Binding-site contacts:
Ligand atom C8 contacts residue SER214 of chain 1.A at 3.6 Å.
Ligand atom C2 contacts residue LEU189 of chain 1.A at 3.6 Å (hydrophobic).
Ligand atom N2 contacts residue CYS212 of chain 1.A at 3.5 Å (h-bond).
Ligand atom C1 contacts residue LYS188 of chain 1.A at 3.9 Å.
Ligand atom C6 contacts residue SER214 of chain 1.A at 3.4 Å.
Ligand atom C8 contacts residue LEU217 of chain 1.A at 4.1 Å (hydrophobic).
Ligand atom C4 contacts residue VAL194 of chain 1.A at 4.2 Å (hydrophobic).
Ligand atom C5 contacts residue CYS212 of chain 1.A at 4.2 Å (hydrophobic).
Ligand atom C13 contacts residue LEU217 of chain 1.A at 4.0 Å (hydrophobic).
Ligand atom C6 contacts residue CYS212 of chain 1.A at 4.2 Å (hydrophobic).
Ligand atom C11 contacts residue ALA229 of chain 1.A at 4.0 Å (hydrophobic).
Ligand atom C4 contacts residue CYS212 of chain 1.A at 4.1 Å (hydrophobic).
Ligand atom C12 contacts residue SER214 of chain 1.A at 4.0 Å.
Ligand atom C2 contacts residue LYS187 of chain 1.A at 3.9 Å.
Ligand atom C4 contacts residue SER190 of chain 1.A at 3.8 Å.
Ligand atom C12 contacts residue ALA229 of chain 1.A at 3.9 Å (hydrophobic).
Ligand atom C1 contacts residue LYS187 of chain 1.A at 3.9 Å.
Ligand atom C10 contacts residue ARG227 of chain 1.A at 4.0 Å.
Ligand atom C13 contacts residue ARG227 of chain 1.A at 4.0 Å.
Ligand atom C13 contacts residue SER214 of chain 1.A at 3.7 Å.
Ligand atom F1 contacts residue SER214 of chain 1.A at 4.1 Å.
Ligand atom C9 contacts residue ARG227 of chain 1.A at 3.7 Å.
Ligand atom N2 contacts residue LEU217 of chain 1.A at 3.5 Å.
Ligand atom F1 contacts residue GLY215 of chain 1.A at 3.2 Å.
Ligand atom C9 contacts residue SER214 of chain 1.A at 3.8 Å.
Ligand atom F1 contacts residue LEU216 of chain 1.A at 3.5 Å.
Ligand atom C12 contacts residue GLY215 of chain 1.A at 3.9 Å.
Ligand atom F1 contacts residue LEU217 of chain 1.A at 3.2 Å.
Ligand atom C10 contacts residue SER214 of chain 1.A at 4.0 Å.
Ligand atom C1 contacts residue LEU189 of chain 1.A at 3.8 Å (hydrophobic).
Ligand atom C12 contacts residue PHE228 of chain 1.A at 3.9 Å (hydrophobic).
Ligand atom N2 contacts residue SER214 of chain 1.A at 4.0 Å.
Ligand atom F1 contacts residue CYS212 of chain 1.A at 3.5 Å.
Ligand atom C8 contacts residue ARG227 of chain 1.A at 4.0 Å.
Ligand atom C13 contacts residue GLY215 of chain 1.A at 3.8 Å.
Ligand atom C3 contacts residue SER190 of chain 1.A at 3.2 Å.
Ligand atom C12 contacts residue ARG227 of chain 1.A at 3.6 Å.
Ligand atom C11 contacts residue SER214 of chain 1.A at 4.1 Å.
Ligand atom C4 contacts residue LEU217 of chain 1.A at 4.0 Å (hydrophobic).
Ligand atom C11 contacts residue ARG227 of chain 1.A at 3.6 Å.

This protein binds this small molecule.
Small molecule (SMILES): CCN1CCC(Nc2ccccc2F)CC1

Sequence of chain 1.A:
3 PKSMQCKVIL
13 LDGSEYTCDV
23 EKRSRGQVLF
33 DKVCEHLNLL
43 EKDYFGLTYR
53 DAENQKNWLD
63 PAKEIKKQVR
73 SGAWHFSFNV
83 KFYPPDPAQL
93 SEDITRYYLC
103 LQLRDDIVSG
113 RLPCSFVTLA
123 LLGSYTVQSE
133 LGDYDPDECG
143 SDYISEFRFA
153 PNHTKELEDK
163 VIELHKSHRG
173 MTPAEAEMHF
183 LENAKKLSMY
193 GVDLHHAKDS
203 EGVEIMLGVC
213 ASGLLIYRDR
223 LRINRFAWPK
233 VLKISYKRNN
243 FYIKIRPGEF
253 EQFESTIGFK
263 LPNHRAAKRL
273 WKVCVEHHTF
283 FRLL